A small-molecule ligand and the protein it binds are described below.
Small molecule (SMILES): Nc1nc2c(ncn2COCCO)c(=O)[nH]1

Binding-site contacts:
Ligand atom O6 contacts residue PHE199 of chain 3.A at 3.5 Å.
Ligand atom N7 contacts residue THR241 of chain 3.A at 3.2 Å (h-bond).
Ligand atom O3' contacts residue THR241 of chain 3.A at 3.8 Å.
Ligand atom N2 contacts residue VAL216 of chain 3.A at 3.4 Å.
Ligand atom C8 contacts residue THR241 of chain 3.A at 2.9 Å.
Ligand atom C5 contacts residue GLY117 of chain 3.A at 3.4 Å.
Ligand atom C4 contacts residue GLY117 of chain 3.A at 3.6 Å.
Ligand atom C4 contacts residue PHE199 of chain 3.A at 3.8 Å (hydrophobic).
Ligand atom N3 contacts residue VAL216 of chain 3.A at 3.5 Å (h-bond).
Ligand atom N2 contacts residue GLU200 of chain 3.A at 2.5 Å (salt-bridge).
Ligand atom N9 contacts residue ALA116 of chain 3.A at 3.6 Å.
Ligand atom N1 contacts residue VAL216 of chain 3.A at 3.8 Å.
Ligand atom O6 contacts residue VAL244 of chain 3.A at 3.6 Å.
Ligand atom N1 contacts residue GLU200 of chain 3.A at 3.0 Å (salt-bridge).
Ligand atom C6 contacts residue ASN242 of chain 3.A at 3.3 Å.
Ligand atom C8 contacts residue ALA116 of chain 3.A at 3.6 Å (hydrophobic).
Ligand atom N7 contacts residue GLY117 of chain 3.A at 3.6 Å (h-bond).
Ligand atom C2 contacts residue MET218 of chain 3.A at 3.7 Å (hydrophobic).
Ligand atom N2 contacts residue MET218 of chain 3.A at 3.0 Å.
Ligand atom N9 contacts residue ALA115 of chain 3.A at 3.7 Å.
Ligand atom N1 contacts residue PHE199 of chain 3.A at 3.6 Å.
Ligand atom O3' contacts residue HIS256 of chain 3.A at 3.5 Å.
Ligand atom N7 contacts residue ASN242 of chain 3.A at 2.9 Å (h-bond).
Ligand atom O6 contacts residue GLY117 of chain 3.A at 3.6 Å.
Ligand atom C3' contacts residue HIS256 of chain 3.A at 3.7 Å.
Ligand atom C5 contacts residue PHE199 of chain 3.A at 3.4 Å (hydrophobic).
Ligand atom C6 contacts residue GLY117 of chain 3.A at 3.5 Å.
Ligand atom O6 contacts residue ASN242 of chain 3.A at 2.6 Å (h-bond).
Ligand atom C1' contacts residue ALA115 of chain 3.A at 2.8 Å (hydrophobic).
Ligand atom C4 contacts residue VAL216 of chain 3.A at 3.9 Å (hydrophobic).
Ligand atom C1' contacts residue ALA116 of chain 3.A at 3.8 Å (hydrophobic).
Ligand atom C2' contacts residue PHE199 of chain 3.A at 3.4 Å (hydrophobic).
Ligand atom C5 contacts residue ALA116 of chain 3.A at 3.8 Å (hydrophobic).
Ligand atom N7 contacts residue ALA116 of chain 3.A at 3.6 Å.
Ligand atom C8 contacts residue ASN242 of chain 3.A at 3.8 Å.
Ligand atom N7 contacts residue PHE199 of chain 3.A at 3.8 Å.
Ligand atom C5 contacts residue ASN242 of chain 3.A at 3.4 Å.
Ligand atom C2 contacts residue VAL216 of chain 3.A at 3.7 Å (hydrophobic).
Ligand atom C2 contacts residue GLU200 of chain 3.A at 3.6 Å.
Ligand atom C6 contacts residue PHE199 of chain 3.A at 3.3 Å (hydrophobic).

Sequence of chain 3.A:
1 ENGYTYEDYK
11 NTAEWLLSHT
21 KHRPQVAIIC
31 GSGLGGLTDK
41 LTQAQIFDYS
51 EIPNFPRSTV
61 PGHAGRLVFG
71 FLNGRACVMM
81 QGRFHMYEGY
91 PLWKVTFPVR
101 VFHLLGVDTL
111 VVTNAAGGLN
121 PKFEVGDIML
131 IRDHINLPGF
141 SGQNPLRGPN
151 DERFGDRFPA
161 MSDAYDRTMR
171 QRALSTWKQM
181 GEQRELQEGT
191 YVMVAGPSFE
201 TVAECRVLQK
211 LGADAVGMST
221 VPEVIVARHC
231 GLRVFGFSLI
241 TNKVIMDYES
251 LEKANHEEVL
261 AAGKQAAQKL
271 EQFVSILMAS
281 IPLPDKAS